Binding-site contacts:
Ligand atom N contacts residue GLU63 of chain 1.A at 2.9 Å (salt-bridge).
Ligand atom O contacts residue HIS70 of chain 1.A at 3.0 Å (h-bond).
Ligand atom O contacts residue LYS66 of chain 1.A at 2.8 Å (salt-bridge).
Ligand atom SD contacts residue LEU96 of chain 1.D at 3.3 Å (h-bond).
Ligand atom N contacts residue TYR7 of chain 1.A at 2.9 Å (h-bond).
Ligand atom N contacts residue IPA1 of chain 1.N at 3.1 Å.
Ligand atom CD2 contacts residue TYR7 of chain 1.A at 3.3 Å (hydrophobic).
Ligand atom OXT contacts residue TYR84 of chain 1.A at 2.6 Å (h-bond).
Ligand atom OG contacts residue GOL1 of chain 1.F at 3.3 Å (h-bond).
Ligand atom OG1 contacts residue ASN96 of chain 1.E at 2.7 Å (h-bond).
Ligand atom O contacts residue LYS146 of chain 1.A at 3.3 Å (salt-bridge).
Ligand atom CA contacts residue TYR7 of chain 1.A at 3.3 Å (hydrophobic).
Ligand atom N contacts residue ASP77 of chain 1.A at 2.8 Å (salt-bridge).
Ligand atom O contacts residue IPA1 of chain 1.N at 3.0 Å.
Ligand atom CZ2 contacts residue PRO95 of chain 1.D at 3.2 Å (hydrophobic).
Ligand atom CD2 contacts residue TYR159 of chain 1.A at 3.0 Å (hydrophobic).
Ligand atom CG2 contacts residue ARG97 of chain 1.A at 3.2 Å.
Ligand atom NE2 contacts residue ASN26 of chain 1.E at 2.8 Å (h-bond).
Ligand atom NE2 contacts residue GLU28 of chain 1.E at 2.8 Å (salt-bridge).
Ligand atom CD2 contacts residue TYR99 of chain 1.A at 3.3 Å (hydrophobic).
Ligand atom N contacts residue LEU94 of chain 1.E at 3.0 Å (h-bond).
Ligand atom CE contacts residue TYR101 of chain 1.D at 3.3 Å (hydrophobic).
Ligand atom SD contacts residue GLY99 of chain 1.D at 3.3 Å (h-bond).
Ligand atom O contacts residue TRP147 of chain 1.A at 2.9 Å (h-bond).
Ligand atom OG1 contacts residue VAL152 of chain 1.A at 3.2 Å.
Ligand atom OG contacts residue LYS66 of chain 1.A at 2.9 Å (salt-bridge).
Ligand atom CD1 contacts residue MET45 of chain 1.A at 3.4 Å (hydrophobic).
Ligand atom OXT contacts residue THR143 of chain 1.A at 2.6 Å (h-bond).
Ligand atom N contacts residue TYR171 of chain 1.A at 2.7 Å (h-bond).
Ligand atom CE2 contacts residue PRO95 of chain 1.D at 3.3 Å (hydrophobic).
Ligand atom NE1 contacts residue PRO95 of chain 1.D at 2.8 Å (h-bond).
Ligand atom N contacts residue TYR99 of chain 1.A at 3.0 Å (h-bond).
Ligand atom CE3 contacts residue TYR32 of chain 1.D at 3.4 Å (hydrophobic).
Ligand atom O contacts residue TYR101 of chain 1.D at 2.5 Å (h-bond).
Ligand atom OG contacts residue GLU63 of chain 1.A at 2.9 Å (salt-bridge).
Ligand atom O contacts residue LEU94 of chain 1.E at 3.1 Å (h-bond).
Ligand atom C contacts residue TYR7 of chain 1.A at 3.4 Å (hydrophobic).
Ligand atom CA contacts residue ASP77 of chain 1.A at 3.3 Å.
Ligand atom O contacts residue TYR159 of chain 1.A at 2.6 Å (h-bond).
Ligand atom CE contacts residue GLY99 of chain 1.D at 3.3 Å.

Sequence of chain 1.A:
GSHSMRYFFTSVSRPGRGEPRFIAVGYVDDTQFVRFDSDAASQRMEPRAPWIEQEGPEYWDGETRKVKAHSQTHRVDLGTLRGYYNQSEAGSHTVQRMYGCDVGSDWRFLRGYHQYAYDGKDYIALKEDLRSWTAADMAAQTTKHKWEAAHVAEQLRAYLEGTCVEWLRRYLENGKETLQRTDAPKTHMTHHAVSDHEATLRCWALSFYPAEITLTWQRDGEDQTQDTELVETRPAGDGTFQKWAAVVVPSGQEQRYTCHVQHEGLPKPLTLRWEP

Sequence of chain 1.E:
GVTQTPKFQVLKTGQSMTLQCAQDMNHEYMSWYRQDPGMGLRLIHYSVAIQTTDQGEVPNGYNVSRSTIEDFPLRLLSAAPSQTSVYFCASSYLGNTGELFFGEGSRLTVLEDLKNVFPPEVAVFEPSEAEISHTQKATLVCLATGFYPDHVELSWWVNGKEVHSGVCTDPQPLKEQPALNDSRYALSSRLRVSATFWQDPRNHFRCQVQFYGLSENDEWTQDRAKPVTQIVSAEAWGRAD

A protein and the small-molecule ligand that binds it are described below.
Small molecule (SMILES): CC[C@H](C)[C@H](NC(=O)[C@H](CC1=c2ccccc2=NC1)NC(=O)[C@H](CCSC)NC(=O)[C@H](CC(C)C)NC(=O)[C@H](CC(C)C)NC(=O)[C@@H](N)CO)C(=O)N[C@H](C(=O)N[C@@H](CCC(N)=O)C(=O)N[C@@H](CS)C(=O)O)[C@@H](C)O

Sequence of chain 1.D:
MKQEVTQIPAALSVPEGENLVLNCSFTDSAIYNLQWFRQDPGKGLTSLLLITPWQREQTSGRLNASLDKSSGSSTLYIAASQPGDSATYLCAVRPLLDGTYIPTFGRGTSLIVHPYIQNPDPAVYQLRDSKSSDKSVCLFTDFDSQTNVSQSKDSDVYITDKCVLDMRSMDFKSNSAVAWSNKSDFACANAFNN